The small molecule below binds the protein below.
Small molecule (SMILES): CC(C)(C)n1nc(Cc2cccc3ccccc23)c2c(N)ncnc21

Sequence of chain 1.E:
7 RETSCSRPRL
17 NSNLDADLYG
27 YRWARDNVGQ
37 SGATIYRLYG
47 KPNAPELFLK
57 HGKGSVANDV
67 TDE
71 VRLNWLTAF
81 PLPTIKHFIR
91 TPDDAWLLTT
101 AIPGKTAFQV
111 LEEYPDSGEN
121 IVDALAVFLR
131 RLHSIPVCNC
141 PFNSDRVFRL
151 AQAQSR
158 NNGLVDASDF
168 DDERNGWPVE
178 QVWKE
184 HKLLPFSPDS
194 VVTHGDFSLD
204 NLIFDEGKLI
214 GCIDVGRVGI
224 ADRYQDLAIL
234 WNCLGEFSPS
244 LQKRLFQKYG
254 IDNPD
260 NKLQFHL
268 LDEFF

Binding-site contacts:
Ligand atom N3 contacts residue ILE216 of chain 1.E at 4.0 Å.
Ligand atom C2 contacts residue THR100 of chain 1.E at 4.0 Å.
Ligand atom C5 contacts residue ILE216 of chain 1.E at 3.6 Å (hydrophobic).
Ligand atom CAT contacts residue PHE54 of chain 1.E at 4.0 Å (hydrophobic).
Ligand atom CAU contacts residue PHE54 of chain 1.E at 3.7 Å (hydrophobic).
Ligand atom NAD contacts residue ILE206 of chain 1.E at 3.7 Å.
Ligand atom NAX contacts residue ILE216 of chain 1.E at 3.7 Å.
Ligand atom NAP contacts residue ILE216 of chain 1.E at 3.5 Å.
Ligand atom C2 contacts residue ILE102 of chain 1.E at 3.6 Å (hydrophobic).
Ligand atom C6 contacts residue ILE216 of chain 1.E at 4.0 Å (hydrophobic).
Ligand atom CAE contacts residue PHE54 of chain 1.E at 4.0 Å (hydrophobic).
Ligand atom C4 contacts residue ILE216 of chain 1.E at 3.9 Å (hydrophobic).
Ligand atom CAS contacts residue PHE54 of chain 1.E at 4.1 Å (hydrophobic).
Ligand atom C2 contacts residue ALA101 of chain 1.E at 3.7 Å (hydrophobic).
Ligand atom CAG contacts residue GLY104 of chain 1.E at 3.5 Å.
Ligand atom CAE contacts residue ARG43 of chain 1.E at 4.0 Å.
Ligand atom NAD contacts residue ILE102 of chain 1.E at 3.1 Å (h-bond).
Ligand atom C5 contacts residue PHE54 of chain 1.E at 3.5 Å (hydrophobic).
Ligand atom C6 contacts residue PHE54 of chain 1.E at 3.5 Å (hydrophobic).
Ligand atom CAB contacts residue ILE41 of chain 1.E at 3.5 Å (hydrophobic).
Ligand atom N1 contacts residue ILE102 of chain 1.E at 2.9 Å (h-bond).
Ligand atom C4 contacts residue PHE54 of chain 1.E at 3.7 Å (hydrophobic).
Ligand atom CAA contacts residue PHE54 of chain 1.E at 3.6 Å (hydrophobic).
Ligand atom N1 contacts residue PHE54 of chain 1.E at 3.6 Å.
Ligand atom C6 contacts residue ILE102 of chain 1.E at 3.9 Å (hydrophobic).
Ligand atom C2 contacts residue PHE54 of chain 1.E at 3.5 Å (hydrophobic).
Ligand atom CAM contacts residue ILE216 of chain 1.E at 3.8 Å (hydrophobic).
Ligand atom CAI contacts residue ARG43 of chain 1.E at 3.9 Å.
Ligand atom CAF contacts residue ASP32 of chain 1.E at 3.7 Å.
Ligand atom NAD contacts residue PHE54 of chain 1.E at 4.0 Å.
Ligand atom N3 contacts residue PHE54 of chain 1.E at 3.4 Å.
Ligand atom C2 contacts residue PRO83 of chain 1.E at 3.8 Å (hydrophobic).
Ligand atom CAE contacts residue ASP32 of chain 1.E at 3.4 Å.
Ligand atom CAK contacts residue PHE54 of chain 1.E at 3.6 Å (hydrophobic).
Ligand atom CAS contacts residue ILE216 of chain 1.E at 3.4 Å (hydrophobic).
Ligand atom CAF contacts residue PHE54 of chain 1.E at 3.5 Å (hydrophobic).
Ligand atom N1 contacts residue ALA101 of chain 1.E at 3.6 Å.
Ligand atom CAC contacts residue ASP217 of chain 1.E at 4.0 Å.
Ligand atom N1 contacts residue ILE216 of chain 1.E at 3.9 Å.
Ligand atom C2 contacts residue ILE216 of chain 1.E at 3.9 Å (hydrophobic).